Sequence of chain 1.B:
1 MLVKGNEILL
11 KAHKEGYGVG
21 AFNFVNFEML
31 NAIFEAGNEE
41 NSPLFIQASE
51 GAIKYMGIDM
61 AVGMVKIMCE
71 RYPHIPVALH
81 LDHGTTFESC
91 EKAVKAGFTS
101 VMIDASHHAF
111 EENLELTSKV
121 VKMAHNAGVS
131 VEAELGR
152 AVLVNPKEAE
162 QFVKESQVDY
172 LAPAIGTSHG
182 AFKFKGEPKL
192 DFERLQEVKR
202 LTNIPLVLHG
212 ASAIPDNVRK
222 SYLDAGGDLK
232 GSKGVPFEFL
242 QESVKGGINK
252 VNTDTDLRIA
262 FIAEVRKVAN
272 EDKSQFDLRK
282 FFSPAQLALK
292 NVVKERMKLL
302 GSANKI

Sequence of chain 1.A:
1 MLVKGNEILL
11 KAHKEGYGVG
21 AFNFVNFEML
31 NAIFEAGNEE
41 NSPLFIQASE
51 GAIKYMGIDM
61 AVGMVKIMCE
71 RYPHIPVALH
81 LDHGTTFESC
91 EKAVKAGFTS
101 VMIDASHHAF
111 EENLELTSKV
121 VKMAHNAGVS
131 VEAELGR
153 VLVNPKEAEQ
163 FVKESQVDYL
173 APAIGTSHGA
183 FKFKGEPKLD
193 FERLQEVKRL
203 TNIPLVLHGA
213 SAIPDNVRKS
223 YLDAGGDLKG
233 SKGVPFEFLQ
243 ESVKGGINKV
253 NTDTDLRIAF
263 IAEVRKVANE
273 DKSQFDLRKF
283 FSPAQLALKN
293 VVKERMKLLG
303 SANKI

A small-molecule ligand and the protein it binds are described below.
Small molecule (SMILES): O=C[C@H](O)COP(=O)(O)O

Binding-site contacts:
Ligand atom O2 contacts residue 13P1 of chain 1.L at 3.2 Å.
Ligand atom C2 contacts residue 13P1 of chain 1.L at 3.7 Å.
Ligand atom O4P contacts residue ARG280 of chain 1.A at 2.5 Å (salt-bridge).
Ligand atom O2P contacts residue ARG259 of chain 1.B at 3.2 Å (salt-bridge).
Ligand atom C2 contacts residue ASP255 of chain 1.B at 3.6 Å.
Ligand atom O1P contacts residue ARG259 of chain 1.B at 3.3 Å (salt-bridge).
Ligand atom C1 contacts residue HIS180 of chain 1.B at 4.0 Å.
Ligand atom O4P contacts residue ARG259 of chain 1.B at 4.0 Å.
Ligand atom C3 contacts residue ARG259 of chain 1.B at 4.0 Å.
Ligand atom P contacts residue ARG259 of chain 1.B at 3.8 Å.
Ligand atom O1P contacts residue ARG280 of chain 1.A at 4.4 Å.
Ligand atom O3P contacts residue SER49 of chain 1.B at 3.8 Å.
Ligand atom O4P contacts residue SER49 of chain 1.B at 2.6 Å (h-bond).
Ligand atom C1 contacts residue ASP82 of chain 1.B at 3.0 Å.
Ligand atom O1P contacts residue ASP255 of chain 1.B at 3.6 Å (salt-bridge).
Ligand atom C1 contacts residue ZN1 of chain 1.K at 3.8 Å.
Ligand atom P contacts residue SER49 of chain 1.B at 3.6 Å.
Ligand atom O1 contacts residue SER49 of chain 1.B at 4.4 Å.
Ligand atom C2 contacts residue ASN23 of chain 1.B at 4.0 Å.
Ligand atom O4P contacts residue GLY51 of chain 1.B at 4.5 Å.
Ligand atom O2 contacts residue ARG259 of chain 1.B at 4.5 Å.
Ligand atom O4P contacts residue ALA52 of chain 1.B at 4.2 Å.
Ligand atom C2 contacts residue ASP82 of chain 1.B at 3.3 Å.
Ligand atom O2P contacts residue ARG280 of chain 1.A at 3.0 Å (salt-bridge).
Ligand atom O2 contacts residue ASP255 of chain 1.B at 2.9 Å (salt-bridge).
Ligand atom O1P contacts residue SER49 of chain 1.B at 3.8 Å.
Ligand atom P contacts residue ARG280 of chain 1.A at 3.5 Å.
Ligand atom C1 contacts residue 13P1 of chain 1.L at 3.0 Å.
Ligand atom C1 contacts residue HIS83 of chain 1.B at 3.8 Å.
Ligand atom O2 contacts residue ASP82 of chain 1.B at 4.0 Å.
Ligand atom O1 contacts residue HIS83 of chain 1.B at 3.2 Å (h-bond).
Ligand atom O2 contacts residue ASN23 of chain 1.B at 4.0 Å.
Ligand atom O1 contacts residue 13P1 of chain 1.L at 3.6 Å (h-bond).
Ligand atom O1 contacts residue ASP82 of chain 1.B at 2.9 Å (salt-bridge).
Ligand atom C3 contacts residue ASP255 of chain 1.B at 3.9 Å.
Ligand atom O1 contacts residue ZN1 of chain 1.K at 4.1 Å.